The protein below binds the small molecule below.
Small molecule (SMILES): Cc1ncc(C)n2nc(CN(C)c3nc(-c4ccccc4)nn3C)nc12

Binding-site contacts:
Ligand atom N20 contacts residue PHE283 of chain 1.A at 3.5 Å.
Ligand atom C17 contacts residue ILE246 of chain 1.A at 3.5 Å (hydrophobic).
Ligand atom C17 contacts residue PHE283 of chain 1.A at 3.6 Å (hydrophobic).
Ligand atom N22 contacts residue GLN280 of chain 1.A at 2.9 Å (h-bond).
Ligand atom C25 contacts residue GLN280 of chain 1.A at 3.4 Å.
Ligand atom C21 contacts residue PHE283 of chain 1.A at 3.8 Å (hydrophobic).
Ligand atom C3 contacts residue PHE283 of chain 1.A at 3.8 Å (hydrophobic).
Ligand atom C23 contacts residue ILE246 of chain 1.A at 3.6 Å (hydrophobic).
Ligand atom C23 contacts residue PHE283 of chain 1.A at 4.0 Å (hydrophobic).
Ligand atom N14 contacts residue ILE246 of chain 1.A at 3.5 Å.
Ligand atom N8 contacts residue TYR247 of chain 1.A at 4.1 Å.
Ligand atom C18 contacts residue PHE283 of chain 1.A at 3.6 Å (hydrophobic).
Ligand atom N2 contacts residue MET267 of chain 1.A at 4.0 Å.
Ligand atom C10 contacts residue VAL287 of chain 1.A at 4.0 Å (hydrophobic).
Ligand atom C12 contacts residue GLY282 of chain 1.A at 3.8 Å.
Ligand atom C9 contacts residue VAL287 of chain 1.A at 4.0 Å (hydrophobic).
Ligand atom C23 contacts residue VAL232 of chain 1.A at 3.6 Å (hydrophobic).
Ligand atom N8 contacts residue MET267 of chain 1.A at 3.5 Å (h-bond).
Ligand atom N19 contacts residue PHE283 of chain 1.A at 3.4 Å.
Ligand atom N14 contacts residue PHE283 of chain 1.A at 3.7 Å.
Ligand atom C3 contacts residue MET267 of chain 1.A at 3.8 Å (hydrophobic).
Ligand atom C15 contacts residue PHE283 of chain 1.A at 3.6 Å (hydrophobic).
Ligand atom C6 contacts residue MET267 of chain 1.A at 3.8 Å (hydrophobic).
Ligand atom C16 contacts residue PHE283 of chain 1.A at 3.5 Å (hydrophobic).
Ligand atom C13 contacts residue PHE283 of chain 1.A at 4.0 Å (hydrophobic).
Ligand atom N22 contacts residue PHE283 of chain 1.A at 3.8 Å.
Ligand atom N4 contacts residue MET267 of chain 1.A at 3.6 Å.
Ligand atom C23 contacts residue GLN280 of chain 1.A at 3.8 Å.
Ligand atom C26 contacts residue PHE250 of chain 1.A at 3.6 Å (hydrophobic).
Ligand atom C26 contacts residue MET267 of chain 1.A at 3.3 Å (hydrophobic).
Ligand atom C25 contacts residue TYR247 of chain 1.A at 3.2 Å (hydrophobic).
Ligand atom C12 contacts residue PHE283 of chain 1.A at 4.0 Å (hydrophobic).
Ligand atom C12 contacts residue ALA286 of chain 1.A at 3.9 Å (hydrophobic).
Ligand atom N4 contacts residue PHE283 of chain 1.A at 3.8 Å.
Ligand atom C5 contacts residue MET267 of chain 1.A at 3.2 Å (hydrophobic).
Ligand atom C15 contacts residue LEU229 of chain 1.A at 3.8 Å (hydrophobic).
Ligand atom N1 contacts residue MET267 of chain 1.A at 3.4 Å (h-bond).
Ligand atom C21 contacts residue GLN280 of chain 1.A at 3.6 Å.
Ligand atom C6 contacts residue PHE250 of chain 1.A at 3.7 Å (hydrophobic).
Ligand atom C11 contacts residue ALA286 of chain 1.A at 3.4 Å (hydrophobic).

Sequence of chain 1.A:
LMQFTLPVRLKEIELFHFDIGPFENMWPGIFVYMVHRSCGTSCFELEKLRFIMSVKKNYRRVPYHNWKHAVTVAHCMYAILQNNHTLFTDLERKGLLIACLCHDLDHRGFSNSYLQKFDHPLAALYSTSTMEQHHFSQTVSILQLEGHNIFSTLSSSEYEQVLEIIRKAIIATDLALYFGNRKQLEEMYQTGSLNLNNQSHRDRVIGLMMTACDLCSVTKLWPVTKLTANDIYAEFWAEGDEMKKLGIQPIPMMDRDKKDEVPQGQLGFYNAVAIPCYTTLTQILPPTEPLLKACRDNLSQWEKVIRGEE